Binding-site contacts:
Ligand atom O2 contacts residue GLY54 of chain 1.M at 3.2 Å.
Ligand atom C1 contacts residue NAG1 of chain 1.AA at 4.0 Å.
Ligand atom O3 contacts residue TRP53 of chain 1.M at 3.5 Å.
Ligand atom O3 contacts residue TRP53 of chain 1.M at 3.5 Å.
Ligand atom C6 contacts residue THR73 of chain 1.M at 4.0 Å.
Ligand atom C7 contacts residue ASN241 of chain 1.C at 3.8 Å.
Ligand atom C3 contacts residue ASN241 of chain 1.C at 3.9 Å.
Ligand atom O2 contacts residue TRP53 of chain 1.M at 3.0 Å (h-bond).
Ligand atom C1 contacts residue SER418 of chain 1.C at 4.0 Å.
Ligand atom N2 contacts residue TRP53 of chain 1.M at 3.8 Å.
Ligand atom C5 contacts residue ASN241 of chain 1.C at 3.7 Å.
Ligand atom C8 contacts residue ASN354 of chain 1.C at 4.0 Å.
Ligand atom O5 contacts residue NAG1 of chain 1.AA at 3.6 Å.
Ligand atom N2 contacts residue SER419 of chain 1.C at 3.8 Å.
Ligand atom C2 contacts residue ASN241 of chain 1.C at 2.5 Å.
Ligand atom C8 contacts residue LEU240 of chain 1.C at 3.6 Å (hydrophobic).
Ligand atom O7 contacts residue VAL233 of chain 1.C at 3.8 Å.
Ligand atom O5 contacts residue ASN241 of chain 1.C at 2.4 Å (h-bond).
Ligand atom O3 contacts residue GLY54 of chain 1.M at 3.6 Å.
Ligand atom C6 contacts residue SER188 of chain 1.C at 3.8 Å.
Ligand atom O6 contacts residue GLY356 of chain 1.C at 3.5 Å.
Ligand atom C5 contacts residue NAG1 of chain 1.AA at 3.9 Å.
Ligand atom C7 contacts residue VAL233 of chain 1.C at 4.0 Å (hydrophobic).
Ligand atom O7 contacts residue TRP53 of chain 1.M at 3.1 Å.
Ligand atom O6 contacts residue SER188 of chain 1.C at 3.7 Å.
Ligand atom C7 contacts residue TRP53 of chain 1.M at 3.4 Å (hydrophobic).
Ligand atom C1 contacts residue ASN241 of chain 1.C at 1.5 Å.
Ligand atom C3 contacts residue SER418 of chain 1.C at 3.6 Å.
Ligand atom O4 contacts residue THR35 of chain 1.C at 3.6 Å.
Ligand atom O6 contacts residue NAG1 of chain 1.AA at 3.3 Å.
Ligand atom N2 contacts residue ASN241 of chain 1.C at 3.0 Å (h-bond).
Ligand atom C5 contacts residue GLU190 of chain 1.C at 3.5 Å.
Ligand atom O4 contacts residue VAL37 of chain 1.C at 3.5 Å.
Ligand atom C8 contacts residue TRP53 of chain 1.M at 3.7 Å (hydrophobic).
Ligand atom O3 contacts residue VAL37 of chain 1.C at 4.0 Å.
Ligand atom C8 contacts residue VAL233 of chain 1.C at 3.7 Å (hydrophobic).
Ligand atom C2 contacts residue TRP53 of chain 1.M at 4.0 Å (hydrophobic).
Ligand atom C5 contacts residue SER418 of chain 1.C at 4.0 Å.
Ligand atom O2 contacts residue GLY55 of chain 1.M at 3.7 Å.
Ligand atom C2 contacts residue TRP53 of chain 1.M at 3.8 Å (hydrophobic).

Sequence of chain 1.M:
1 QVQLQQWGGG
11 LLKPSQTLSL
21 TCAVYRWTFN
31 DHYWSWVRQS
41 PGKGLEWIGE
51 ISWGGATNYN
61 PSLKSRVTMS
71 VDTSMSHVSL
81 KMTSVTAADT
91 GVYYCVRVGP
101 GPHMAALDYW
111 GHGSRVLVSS

A protein and the small-molecule ligand that binds it are described below.
Small molecule (SMILES): CC(=O)N[C@H]1[C@H](O[C@H]2[C@H](O)[C@@H](NC(C)=O)CO[C@@H]2CO)O[C@H](CO)[C@@H](O[C@@H]2O[C@H](CO[C@H]3O[C@H](CO)[C@@H](O)[C@H](O)[C@@H]3O)[C@@H](O)[C@H](O[C@H]3O[C@H](CO)[C@@H](O)[C@H](O)[C@@H]3O)[C@@H]2O)[C@@H]1O

Sequence of chain 1.C:
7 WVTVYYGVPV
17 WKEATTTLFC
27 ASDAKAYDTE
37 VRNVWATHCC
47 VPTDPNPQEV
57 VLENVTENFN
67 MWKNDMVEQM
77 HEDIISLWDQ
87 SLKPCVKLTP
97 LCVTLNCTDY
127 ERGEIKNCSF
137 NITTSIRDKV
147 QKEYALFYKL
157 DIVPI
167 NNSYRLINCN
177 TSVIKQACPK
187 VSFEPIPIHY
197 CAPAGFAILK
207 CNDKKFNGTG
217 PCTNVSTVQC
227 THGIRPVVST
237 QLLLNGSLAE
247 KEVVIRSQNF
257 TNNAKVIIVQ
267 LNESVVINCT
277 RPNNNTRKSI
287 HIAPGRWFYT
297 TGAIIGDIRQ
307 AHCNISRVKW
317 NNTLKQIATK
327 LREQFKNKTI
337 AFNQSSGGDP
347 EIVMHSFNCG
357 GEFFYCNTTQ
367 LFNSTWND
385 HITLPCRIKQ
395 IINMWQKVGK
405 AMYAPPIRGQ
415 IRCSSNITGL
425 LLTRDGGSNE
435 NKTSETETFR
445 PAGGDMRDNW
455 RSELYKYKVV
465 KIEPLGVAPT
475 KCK